Binding-site contacts:
Ligand atom N4 contacts residue CYS210 of chain 1.D at 3.9 Å.
Ligand atom O contacts residue SER186 of chain 1.D at 2.3 Å (h-bond).
Ligand atom C18 contacts residue ASP180 of chain 1.D at 3.5 Å.
Ligand atom N4 contacts residue ASP180 of chain 1.D at 2.7 Å (salt-bridge).
Ligand atom O contacts residue GLY184 of chain 1.D at 3.6 Å.
Ligand atom C5 contacts residue SER186 of chain 1.D at 2.7 Å.
Ligand atom C4 contacts residue SER186 of chain 1.D at 3.2 Å.
Ligand atom C1 contacts residue GLY207 of chain 1.D at 4.0 Å.
Ligand atom C18 contacts residue SER181 of chain 1.D at 3.3 Å.
Ligand atom N3 contacts residue ASP180 of chain 1.D at 2.9 Å (salt-bridge).
Ligand atom C4 contacts residue TRP206 of chain 1.D at 4.0 Å (hydrophobic).
Ligand atom C contacts residue SER186 of chain 1.D at 3.9 Å.
Ligand atom O contacts residue GLN183 of chain 1.D at 3.4 Å.
Ligand atom C2 contacts residue GLY207 of chain 1.D at 3.5 Å.
Ligand atom C contacts residue CYS182 of chain 1.D at 4.0 Å (hydrophobic).
Ligand atom N3 contacts residue GLY217 of chain 1.D at 3.6 Å.
Ligand atom N2 contacts residue GLY209 of chain 1.D at 3.3 Å (h-bond).
Ligand atom C18 contacts residue GLY209 of chain 1.D at 3.4 Å.
Ligand atom N4 contacts residue GLY207 of chain 1.D at 3.9 Å.
Ligand atom N4 contacts residue SER181 of chain 1.D at 3.7 Å.
Ligand atom C5 contacts residue SER205 of chain 1.D at 3.9 Å.
Ligand atom C2 contacts residue TRP206 of chain 1.D at 3.7 Å (hydrophobic).
Ligand atom C4 contacts residue CYS182 of chain 1.D at 3.9 Å (hydrophobic).
Ligand atom C6 contacts residue SER186 of chain 1.D at 1.5 Å.
Ligand atom N4 contacts residue GLY209 of chain 1.D at 2.8 Å (h-bond).
Ligand atom N2 contacts residue GLY207 of chain 1.D at 3.2 Å.
Ligand atom C5 contacts residue CYS182 of chain 1.D at 3.7 Å (hydrophobic).
Ligand atom C contacts residue GLN183 of chain 1.D at 3.9 Å.
Ligand atom C6 contacts residue SER205 of chain 1.D at 4.0 Å.
Ligand atom C4 contacts residue THR204 of chain 1.D at 3.6 Å.
Ligand atom C3 contacts residue SER181 of chain 1.D at 3.9 Å.
Ligand atom C4 contacts residue SER205 of chain 1.D at 3.8 Å.
Ligand atom N2 contacts residue TRP206 of chain 1.D at 3.7 Å.
Ligand atom C18 contacts residue GLY207 of chain 1.D at 3.8 Å.
Ligand atom C3 contacts residue TRP206 of chain 1.D at 3.7 Å (hydrophobic).
Ligand atom C6 contacts residue CYS182 of chain 1.D at 3.9 Å (hydrophobic).
Ligand atom C3 contacts residue THR204 of chain 1.D at 3.9 Å.
Ligand atom N3 contacts residue SER181 of chain 1.D at 2.9 Å (h-bond).
Ligand atom C18 contacts residue GLY217 of chain 1.D at 4.0 Å.
Ligand atom O contacts residue CYS182 of chain 1.D at 4.0 Å.

Sequence of chain 1.D:
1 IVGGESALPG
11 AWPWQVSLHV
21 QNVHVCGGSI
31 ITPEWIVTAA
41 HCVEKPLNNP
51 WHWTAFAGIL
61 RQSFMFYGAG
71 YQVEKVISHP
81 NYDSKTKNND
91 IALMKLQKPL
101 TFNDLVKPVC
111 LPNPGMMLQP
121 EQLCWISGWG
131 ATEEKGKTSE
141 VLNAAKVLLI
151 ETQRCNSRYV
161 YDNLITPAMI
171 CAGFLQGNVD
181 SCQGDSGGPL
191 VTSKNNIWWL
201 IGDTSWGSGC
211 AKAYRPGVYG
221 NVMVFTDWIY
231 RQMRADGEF

This protein binds this small molecule.
Small molecule (SMILES): [H]/N=C(\N)Nc1ccc(C(=O)O)cc1